The small molecule below binds the protein below.
Small molecule (SMILES): O=c1[nH]cnc2c1ncn2[C@@H]1O[C@H](COP(=O)(O)O)[C@@H](O)[C@H]1O

Sequence of chain 1.F:
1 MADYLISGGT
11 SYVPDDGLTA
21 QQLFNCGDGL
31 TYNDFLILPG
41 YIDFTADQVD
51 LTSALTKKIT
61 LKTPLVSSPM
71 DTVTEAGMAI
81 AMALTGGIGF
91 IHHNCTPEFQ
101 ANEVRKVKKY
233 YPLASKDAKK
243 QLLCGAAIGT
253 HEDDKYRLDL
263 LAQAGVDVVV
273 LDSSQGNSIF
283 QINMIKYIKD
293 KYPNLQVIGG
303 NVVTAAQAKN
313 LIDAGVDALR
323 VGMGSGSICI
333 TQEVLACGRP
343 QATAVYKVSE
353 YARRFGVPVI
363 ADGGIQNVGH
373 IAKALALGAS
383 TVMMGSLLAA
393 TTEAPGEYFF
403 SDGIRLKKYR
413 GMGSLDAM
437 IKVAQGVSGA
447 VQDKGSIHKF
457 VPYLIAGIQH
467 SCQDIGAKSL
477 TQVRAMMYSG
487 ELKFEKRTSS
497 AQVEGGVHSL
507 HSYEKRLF

Binding-site contacts:
Ligand atom O6 contacts residue GLY413 of chain 1.F at 3.1 Å.
Ligand atom C3' contacts residue SER68 of chain 1.F at 3.2 Å.
Ligand atom C6 contacts residue MET414 of chain 1.F at 3.7 Å (hydrophobic).
Ligand atom C1' contacts residue CYS331 of chain 1.F at 3.7 Å (hydrophobic).
Ligand atom O3P contacts residue SER329 of chain 1.F at 2.9 Å (h-bond).
Ligand atom C6 contacts residue GLY415 of chain 1.F at 3.3 Å.
Ligand atom O2' contacts residue NAD1 of chain 1.T at 2.5 Å (h-bond).
Ligand atom C8 contacts residue MET70 of chain 1.F at 3.5 Å (hydrophobic).
Ligand atom P contacts residue SER388 of chain 1.F at 3.5 Å.
Ligand atom O3P contacts residue SER388 of chain 1.F at 2.9 Å (h-bond).
Ligand atom N3 contacts residue NAD1 of chain 1.T at 3.1 Å.
Ligand atom C1' contacts residue NAD1 of chain 1.T at 3.6 Å.
Ligand atom N1 contacts residue CYS331 of chain 1.F at 3.6 Å (h-bond).
Ligand atom C2' contacts residue NAD1 of chain 1.T at 3.5 Å.
Ligand atom O2P contacts residue GLY387 of chain 1.F at 3.1 Å (h-bond).
Ligand atom P contacts residue SER329 of chain 1.F at 3.6 Å.
Ligand atom C2 contacts residue GLN441 of chain 1.F at 3.3 Å.
Ligand atom O3' contacts residue SER68 of chain 1.F at 3.1 Å (h-bond).
Ligand atom O3' contacts residue MET385 of chain 1.F at 3.6 Å.
Ligand atom C4 contacts residue NAD1 of chain 1.T at 3.4 Å.
Ligand atom O3P contacts residue GLY387 of chain 1.F at 3.4 Å.
Ligand atom O6 contacts residue GLY415 of chain 1.F at 2.3 Å (h-bond).
Ligand atom O1P contacts residue SER329 of chain 1.F at 2.5 Å (h-bond).
Ligand atom O3P contacts residue TYR411 of chain 1.F at 2.4 Å (h-bond).
Ligand atom N7 contacts residue MET414 of chain 1.F at 3.6 Å.
Ligand atom O3' contacts residue ARG322 of chain 1.F at 3.0 Å (salt-bridge).
Ligand atom O3' contacts residue ASP364 of chain 1.F at 3.3 Å.
Ligand atom C4 contacts residue CYS331 of chain 1.F at 2.8 Å (hydrophobic).
Ligand atom O5' contacts residue GLY365 of chain 1.F at 3.4 Å (h-bond).
Ligand atom N1 contacts residue GLN441 of chain 1.F at 2.9 Å (h-bond).
Ligand atom O1P contacts residue GLY328 of chain 1.F at 3.3 Å.
Ligand atom O1P contacts residue GLY365 of chain 1.F at 3.5 Å.
Ligand atom N3 contacts residue CYS331 of chain 1.F at 1.6 Å (h-bond).
Ligand atom N7 contacts residue GLY413 of chain 1.F at 3.5 Å.
Ligand atom N9 contacts residue CYS331 of chain 1.F at 3.6 Å (h-bond).
Ligand atom O2P contacts residue SER388 of chain 1.F at 2.9 Å (h-bond).
Ligand atom O6 contacts residue MET414 of chain 1.F at 2.8 Å (h-bond).
Ligand atom O2' contacts residue ASP364 of chain 1.F at 3.4 Å (salt-bridge).
Ligand atom C2 contacts residue NAD1 of chain 1.T at 3.5 Å.
Ligand atom C2 contacts residue CYS331 of chain 1.F at 2.3 Å (hydrophobic).